Binding-site contacts:
Ligand atom C1 contacts residue PER1 of chain 1.S at 2.6 Å.
Ligand atom FE contacts residue CYS546 of chain 1.B at 2.3 Å.
Ligand atom O3 contacts residue HIS79 of chain 1.B at 3.5 Å (h-bond).
Ligand atom N1 contacts residue CYS543 of chain 1.B at 3.9 Å.
Ligand atom C1 contacts residue CYS546 of chain 1.B at 3.1 Å (hydrophobic).
Ligand atom C2 contacts residue ARG476 of chain 1.B at 3.4 Å.
Ligand atom N2 contacts residue PRO475 of chain 1.B at 3.3 Å.
Ligand atom O3 contacts residue VAL78 of chain 1.B at 3.6 Å.
Ligand atom C3 contacts residue PRO498 of chain 1.B at 3.7 Å (hydrophobic).
Ligand atom FE contacts residue CYS75 of chain 1.B at 2.2 Å.
Ligand atom O3 contacts residue LEU479 of chain 1.B at 3.6 Å.
Ligand atom C2 contacts residue ALA474 of chain 1.B at 3.9 Å (hydrophobic).
Ligand atom C1 contacts residue CYS543 of chain 1.B at 3.8 Å (hydrophobic).
Ligand atom O3 contacts residue ALA474 of chain 1.B at 3.8 Å.
Ligand atom C3 contacts residue VAL497 of chain 1.B at 3.5 Å (hydrophobic).
Ligand atom C1 contacts residue NI1 of chain 1.M at 3.9 Å.
Ligand atom N2 contacts residue PER1 of chain 1.S at 3.6 Å (h-bond).
Ligand atom N1 contacts residue ALA499 of chain 1.B at 3.0 Å (h-bond).
Ligand atom N1 contacts residue PRO498 of chain 1.B at 3.6 Å.
Ligand atom C3 contacts residue PER1 of chain 1.S at 3.6 Å.
Ligand atom C2 contacts residue CYS75 of chain 1.B at 3.1 Å (hydrophobic).
Ligand atom O3 contacts residue CYS546 of chain 1.B at 3.9 Å.
Ligand atom N1 contacts residue PER1 of chain 1.S at 3.5 Å (h-bond).
Ligand atom C1 contacts residue ARG476 of chain 1.B at 3.5 Å.
Ligand atom C3 contacts residue VAL78 of chain 1.B at 3.8 Å (hydrophobic).
Ligand atom N1 contacts residue CYS546 of chain 1.B at 3.6 Å.
Ligand atom N2 contacts residue CYS75 of chain 1.B at 3.4 Å.
Ligand atom O3 contacts residue VAL497 of chain 1.B at 3.3 Å.
Ligand atom C1 contacts residue VAL497 of chain 1.B at 3.9 Å (hydrophobic).
Ligand atom O3 contacts residue PRO498 of chain 1.B at 3.4 Å.
Ligand atom C1 contacts residue PRO498 of chain 1.B at 3.7 Å (hydrophobic).
Ligand atom C3 contacts residue CYS546 of chain 1.B at 3.0 Å (hydrophobic).
Ligand atom C2 contacts residue PER1 of chain 1.S at 2.6 Å.
Ligand atom N1 contacts residue ARG476 of chain 1.B at 3.6 Å.
Ligand atom N2 contacts residue ARG476 of chain 1.B at 2.9 Å (salt-bridge).
Ligand atom N2 contacts residue ALA474 of chain 1.B at 3.4 Å.
Ligand atom C3 contacts residue HIS79 of chain 1.B at 3.5 Å.
Ligand atom FE contacts residue PER1 of chain 1.S at 1.9 Å.
Ligand atom FE contacts residue NI1 of chain 1.M at 2.9 Å.
Ligand atom C3 contacts residue CYS75 of chain 1.B at 3.1 Å (hydrophobic).

Sequence of chain 1.B:
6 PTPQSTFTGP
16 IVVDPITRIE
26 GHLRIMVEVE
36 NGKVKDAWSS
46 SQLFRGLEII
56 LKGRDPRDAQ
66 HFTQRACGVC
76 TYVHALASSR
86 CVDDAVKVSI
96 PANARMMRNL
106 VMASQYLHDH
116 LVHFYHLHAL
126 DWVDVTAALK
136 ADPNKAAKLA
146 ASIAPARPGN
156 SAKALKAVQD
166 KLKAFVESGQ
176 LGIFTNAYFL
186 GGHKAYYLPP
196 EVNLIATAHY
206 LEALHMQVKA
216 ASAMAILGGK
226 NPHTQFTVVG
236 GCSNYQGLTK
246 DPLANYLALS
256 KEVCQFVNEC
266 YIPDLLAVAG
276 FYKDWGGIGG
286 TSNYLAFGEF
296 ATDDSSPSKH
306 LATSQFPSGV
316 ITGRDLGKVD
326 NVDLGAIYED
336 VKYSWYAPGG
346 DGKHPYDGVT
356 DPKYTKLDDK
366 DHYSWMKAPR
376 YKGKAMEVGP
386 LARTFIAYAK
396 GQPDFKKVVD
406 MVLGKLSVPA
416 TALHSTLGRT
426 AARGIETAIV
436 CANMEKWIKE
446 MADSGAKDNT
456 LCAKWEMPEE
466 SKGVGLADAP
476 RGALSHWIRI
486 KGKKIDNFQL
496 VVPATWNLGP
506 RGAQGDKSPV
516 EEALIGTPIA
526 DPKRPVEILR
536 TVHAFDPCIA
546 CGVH

A small-molecule ligand and the protein it binds are described below.
Small molecule (SMILES): N#C[Fe](=C=O)C#N